The small molecule below binds the protein below.
Small molecule (SMILES): OC[C@H]1O[C@H](O[C@H]2[C@H](O)[C@@H](O)[C@@H](O)O[C@@H]2CO)[C@H](O)[C@@H](O)[C@@H]1O

Binding-site contacts:
Ligand atom C2 contacts residue GLY76 of chain 1.H at 4.1 Å.
Ligand atom C6 contacts residue TYR23 of chain 1.H at 3.7 Å (hydrophobic).
Ligand atom O6 contacts residue TRP36 of chain 1.H at 3.9 Å.
Ligand atom C2 contacts residue GLN71 of chain 1.H at 3.5 Å.
Ligand atom O2 contacts residue PRO75 of chain 1.H at 3.8 Å.
Ligand atom O5 contacts residue TYR23 of chain 1.H at 3.4 Å.
Ligand atom C5 contacts residue TYR23 of chain 1.H at 4.2 Å (hydrophobic).
Ligand atom O5 contacts residue TYR25 of chain 1.H at 3.7 Å.
Ligand atom C5 contacts residue TYR25 of chain 1.H at 4.2 Å (hydrophobic).
Ligand atom O3 contacts residue PRO75 of chain 1.H at 3.9 Å.
Ligand atom O3 contacts residue LEU63 of chain 1.H at 4.0 Å.
Ligand atom C2 contacts residue LEU63 of chain 1.H at 4.0 Å (hydrophobic).
Ligand atom O2 contacts residue GLY76 of chain 1.H at 3.1 Å.
Ligand atom C5 contacts residue TRP36 of chain 1.H at 4.0 Å (hydrophobic).
Ligand atom O2 contacts residue LEU63 of chain 1.H at 3.7 Å.
Ligand atom O3 contacts residue GLY76 of chain 1.H at 2.6 Å (h-bond).
Ligand atom O2 contacts residue TRP36 of chain 1.H at 4.2 Å.
Ligand atom O3 contacts residue GLU77 of chain 1.H at 3.5 Å.
Ligand atom O3 contacts residue GLY74 of chain 1.H at 4.2 Å.
Ligand atom C3 contacts residue GLU77 of chain 1.H at 4.0 Å.
Ligand atom C1 contacts residue TRP36 of chain 1.H at 3.7 Å (hydrophobic).
Ligand atom C2 contacts residue GLU77 of chain 1.H at 3.4 Å.
Ligand atom C4 contacts residue TRP36 of chain 1.H at 3.9 Å (hydrophobic).
Ligand atom O6 contacts residue TYR23 of chain 1.H at 2.7 Å (h-bond).
Ligand atom C6 contacts residue TRP36 of chain 1.H at 3.9 Å (hydrophobic).
Ligand atom C1 contacts residue LEU63 of chain 1.H at 4.0 Å (hydrophobic).
Ligand atom C1 contacts residue TYR23 of chain 1.H at 4.0 Å (hydrophobic).
Ligand atom O3 contacts residue GLN71 of chain 1.H at 3.1 Å (h-bond).
Ligand atom C3 contacts residue GLN71 of chain 1.H at 4.2 Å.
Ligand atom O2 contacts residue GLN71 of chain 1.H at 2.8 Å (h-bond).
Ligand atom O3 contacts residue PRO78 of chain 1.H at 3.4 Å (h-bond).
Ligand atom O3 contacts residue TYR25 of chain 1.H at 4.1 Å.
Ligand atom C2 contacts residue TYR25 of chain 1.H at 4.1 Å (hydrophobic).
Ligand atom O2 contacts residue GLU77 of chain 1.H at 2.6 Å (salt-bridge).
Ligand atom C2 contacts residue TRP36 of chain 1.H at 3.5 Å (hydrophobic).
Ligand atom O5 contacts residue TRP36 of chain 1.H at 3.2 Å.
Ligand atom C3 contacts residue TYR25 of chain 1.H at 4.1 Å (hydrophobic).
Ligand atom C3 contacts residue GLY76 of chain 1.H at 3.5 Å.
Ligand atom C4 contacts residue TYR25 of chain 1.H at 3.8 Å (hydrophobic).
Ligand atom C6 contacts residue TYR25 of chain 1.H at 4.0 Å (hydrophobic).

Sequence of chain 1.H:
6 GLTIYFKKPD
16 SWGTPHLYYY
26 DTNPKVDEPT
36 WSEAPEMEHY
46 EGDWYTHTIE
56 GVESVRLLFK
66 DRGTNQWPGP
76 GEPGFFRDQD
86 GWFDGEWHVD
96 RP